Sequence of chain 1.D:
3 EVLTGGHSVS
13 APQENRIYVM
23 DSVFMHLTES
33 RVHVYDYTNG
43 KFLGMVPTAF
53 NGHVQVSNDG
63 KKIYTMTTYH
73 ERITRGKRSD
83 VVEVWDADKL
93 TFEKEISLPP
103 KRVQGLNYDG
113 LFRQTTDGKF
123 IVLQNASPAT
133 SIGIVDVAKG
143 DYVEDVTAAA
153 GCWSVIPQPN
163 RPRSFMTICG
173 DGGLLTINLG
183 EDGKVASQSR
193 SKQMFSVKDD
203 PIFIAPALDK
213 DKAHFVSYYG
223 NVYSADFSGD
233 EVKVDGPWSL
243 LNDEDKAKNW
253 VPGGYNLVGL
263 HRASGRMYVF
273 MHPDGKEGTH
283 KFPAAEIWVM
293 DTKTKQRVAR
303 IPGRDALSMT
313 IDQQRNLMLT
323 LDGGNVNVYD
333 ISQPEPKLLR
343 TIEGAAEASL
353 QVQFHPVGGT

Binding-site contacts:
Ligand atom C3' contacts residue LEU108 of chain 1.D at 4.0 Å (hydrophobic).
Ligand atom C2' contacts residue ASN112 of chain 1.A at 4.2 Å.
Ligand atom C2 contacts residue PHE122 of chain 1.A at 3.7 Å (hydrophobic).
Ligand atom N contacts residue VAL111 of chain 1.A at 4.2 Å.
Ligand atom C1 contacts residue VAL111 of chain 1.A at 3.5 Å (hydrophobic).
Ligand atom N contacts residue ASP37 of chain 1.A at 3.0 Å (salt-bridge).
Ligand atom C1 contacts residue TRQ62 of chain 1.A at 2.5 Å.
Ligand atom C1' contacts residue VAL111 of chain 1.A at 4.0 Å (hydrophobic).
Ligand atom C4' contacts residue GLY107 of chain 1.D at 4.1 Å.
Ligand atom C5' contacts residue ASN112 of chain 1.A at 3.6 Å.
Ligand atom C2 contacts residue VAL111 of chain 1.A at 4.3 Å (hydrophobic).
Ligand atom C1 contacts residue ASN109 of chain 1.A at 4.0 Å.
Ligand atom N contacts residue ASP81 of chain 1.A at 3.2 Å (salt-bridge).
Ligand atom C3' contacts residue ASP110 of chain 1.A at 4.0 Å.
Ligand atom N contacts residue THR125 of chain 1.A at 3.5 Å (h-bond).
Ligand atom C1' contacts residue PHE26 of chain 1.D at 4.0 Å (hydrophobic).
Ligand atom C4' contacts residue ASN112 of chain 1.A at 4.0 Å.
Ligand atom C5' contacts residue LEU29 of chain 1.D at 4.0 Å (hydrophobic).
Ligand atom C1 contacts residue ASP81 of chain 1.A at 4.0 Å.
Ligand atom C3' contacts residue ASN112 of chain 1.A at 4.0 Å.
Ligand atom C1 contacts residue ASP37 of chain 1.A at 3.0 Å.
Ligand atom N contacts residue PHE122 of chain 1.A at 4.2 Å.
Ligand atom C5' contacts residue PHE26 of chain 1.D at 3.8 Å (hydrophobic).
Ligand atom C2' contacts residue ASN109 of chain 1.A at 4.3 Å.
Ligand atom C2 contacts residue ASP81 of chain 1.A at 4.3 Å.
Ligand atom C3' contacts residue PHE26 of chain 1.D at 4.1 Å (hydrophobic).
Ligand atom C2 contacts residue PHE26 of chain 1.D at 4.3 Å (hydrophobic).
Ligand atom C6' contacts residue PHE122 of chain 1.A at 3.8 Å (hydrophobic).
Ligand atom C6' contacts residue ASN112 of chain 1.A at 3.9 Å.
Ligand atom C2' contacts residue ASP37 of chain 1.A at 3.9 Å.
Ligand atom C4' contacts residue PHE26 of chain 1.D at 4.0 Å (hydrophobic).
Ligand atom C6' contacts residue PHE26 of chain 1.D at 3.8 Å (hydrophobic).
Ligand atom C2' contacts residue VAL111 of chain 1.A at 3.7 Å (hydrophobic).
Ligand atom C2' contacts residue PHE26 of chain 1.D at 4.1 Å (hydrophobic).
Ligand atom C3' contacts residue VAL111 of chain 1.A at 3.9 Å (hydrophobic).
Ligand atom C1' contacts residue ASN112 of chain 1.A at 4.0 Å.
Ligand atom C2 contacts residue TRQ62 of chain 1.A at 3.9 Å.
Ligand atom C3' contacts residue GLY107 of chain 1.D at 4.2 Å.
Ligand atom C2 contacts residue ASP37 of chain 1.A at 3.2 Å.
Ligand atom N contacts residue TRQ62 of chain 1.A at 1.5 Å.

Sequence of chain 1.A:
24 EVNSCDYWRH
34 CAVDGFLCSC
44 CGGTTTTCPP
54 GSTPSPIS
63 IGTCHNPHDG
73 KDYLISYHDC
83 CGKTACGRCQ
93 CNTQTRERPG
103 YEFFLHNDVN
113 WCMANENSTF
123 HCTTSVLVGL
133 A

This small molecule binds to this protein.
Small molecule (SMILES): [NH3+]CCc1ccccc1